A small-molecule ligand and the protein it binds are described below.
Small molecule (SMILES): CC(=O)N[C@H]1[C@H](O[C@H]2[C@H](O)[C@@H](NC(C)=O)CO[C@@H]2CO)O[C@H](CO)[C@@H](O[C@@H]2O[C@H](CO)[C@@H](O)[C@H](O[C@H]3O[C@H](CO)[C@@H](O)[C@H](O)[C@@H]3O)[C@@H]2O)[C@@H]1O

Binding-site contacts:
Ligand atom O4 contacts residue ASN393 of chain 1.D at 3.6 Å.
Ligand atom O6 contacts residue THR455 of chain 1.D at 3.6 Å.
Ligand atom C4 contacts residue GLN391 of chain 1.D at 3.3 Å.
Ligand atom C2 contacts residue THR455 of chain 1.D at 3.8 Å.
Ligand atom O6 contacts residue GLY454 of chain 1.D at 2.7 Å (h-bond).
Ligand atom C2 contacts residue GLN391 of chain 1.D at 3.6 Å.
Ligand atom C3 contacts residue GLN391 of chain 1.D at 3.9 Å.
Ligand atom C5 contacts residue TYR453 of chain 1.D at 3.8 Å (hydrophobic).
Ligand atom C6 contacts residue TYR453 of chain 1.D at 3.3 Å (hydrophobic).
Ligand atom C1 contacts residue THR455 of chain 1.D at 3.8 Å.
Ligand atom C7 contacts residue ASN200 of chain 1.B at 3.2 Å.
Ligand atom C3 contacts residue GLN391 of chain 1.D at 3.5 Å.
Ligand atom O2 contacts residue ARG394 of chain 1.D at 3.3 Å.
Ligand atom O7 contacts residue ASN200 of chain 1.B at 3.1 Å (h-bond).
Ligand atom O2 contacts residue GLN391 of chain 1.D at 2.8 Å (h-bond).
Ligand atom O5 contacts residue ASN393 of chain 1.D at 3.9 Å.
Ligand atom C3 contacts residue ASN200 of chain 1.B at 3.7 Å.
Ligand atom O3 contacts residue GLN391 of chain 1.D at 3.7 Å.
Ligand atom C5 contacts residue ASN200 of chain 1.B at 3.7 Å.
Ligand atom N2 contacts residue ASN200 of chain 1.B at 2.8 Å (h-bond).
Ligand atom O4 contacts residue ARG394 of chain 1.D at 3.3 Å (salt-bridge).
Ligand atom C3 contacts residue ASN393 of chain 1.D at 3.6 Å.
Ligand atom C2 contacts residue ASN200 of chain 1.B at 2.3 Å.
Ligand atom O5 contacts residue GLY454 of chain 1.D at 3.3 Å.
Ligand atom O4 contacts residue GLN391 of chain 1.D at 3.7 Å.
Ligand atom C2 contacts residue ARG394 of chain 1.D at 3.8 Å.
Ligand atom O6 contacts residue TYR453 of chain 1.D at 3.5 Å.
Ligand atom C6 contacts residue GLY454 of chain 1.D at 3.4 Å.
Ligand atom C8 contacts residue ASN393 of chain 1.D at 3.8 Å.
Ligand atom C6 contacts residue GLN391 of chain 1.D at 3.6 Å.
Ligand atom O5 contacts residue TYR453 of chain 1.D at 3.7 Å.
Ligand atom O5 contacts residue ASN200 of chain 1.B at 2.4 Å (h-bond).
Ligand atom O2 contacts residue VAL392 of chain 1.D at 3.7 Å.
Ligand atom C1 contacts residue ASN200 of chain 1.B at 1.4 Å.
Ligand atom O3 contacts residue GLN391 of chain 1.D at 3.0 Å (h-bond).
Ligand atom O2 contacts residue ASN393 of chain 1.D at 3.8 Å.
Ligand atom O5 contacts residue VAL392 of chain 1.D at 3.8 Å.
Ligand atom O4 contacts residue ARG394 of chain 1.D at 3.3 Å (salt-bridge).
Ligand atom O3 contacts residue ASN393 of chain 1.D at 3.1 Å (h-bond).
Ligand atom O5 contacts residue THR455 of chain 1.D at 3.4 Å.

Sequence of chain 1.D:
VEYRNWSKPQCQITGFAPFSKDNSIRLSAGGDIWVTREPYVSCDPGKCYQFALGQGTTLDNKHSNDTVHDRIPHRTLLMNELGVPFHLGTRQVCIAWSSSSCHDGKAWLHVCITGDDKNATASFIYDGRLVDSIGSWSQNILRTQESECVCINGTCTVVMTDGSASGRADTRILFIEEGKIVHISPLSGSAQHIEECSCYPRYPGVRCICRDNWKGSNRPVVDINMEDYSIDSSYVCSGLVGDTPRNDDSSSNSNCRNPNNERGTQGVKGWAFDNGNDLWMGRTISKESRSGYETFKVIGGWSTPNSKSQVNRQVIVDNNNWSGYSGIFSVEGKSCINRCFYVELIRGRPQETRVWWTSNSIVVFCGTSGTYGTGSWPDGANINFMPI

Sequence of chain 1.B:
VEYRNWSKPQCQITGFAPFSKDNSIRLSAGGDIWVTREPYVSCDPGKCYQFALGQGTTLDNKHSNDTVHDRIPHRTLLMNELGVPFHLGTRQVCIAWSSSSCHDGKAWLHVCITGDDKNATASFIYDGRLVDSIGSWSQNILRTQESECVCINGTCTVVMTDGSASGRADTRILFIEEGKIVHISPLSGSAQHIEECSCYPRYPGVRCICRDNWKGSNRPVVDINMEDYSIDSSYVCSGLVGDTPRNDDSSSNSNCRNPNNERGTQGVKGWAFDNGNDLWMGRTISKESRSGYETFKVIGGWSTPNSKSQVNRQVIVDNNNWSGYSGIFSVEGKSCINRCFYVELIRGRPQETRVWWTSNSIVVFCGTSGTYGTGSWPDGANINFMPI